This protein binds this small molecule.
Small molecule (SMILES): CC(C)C[C@H](NC(=O)[C@@H](CC(C)C)NC(=O)[C@H](CC(C)C)NC(=O)[C@@H](CCCCN)NC(=O)[C@H](CC(C)C)NC(=O)[C@@H](CC(C)C)NC(=O)[C@H](CCCCN)NC(=O)[C@@H](CC(C)C)NC(=O)[C@H](CC(C)C)NC(=O)[C@@H](CCCCN)NC(=O)[C@@H](N)CCCCN)C(N)=O

Binding-site contacts:
Ligand atom N contacts residue ZDC1 of chain 2.J at 3.2 Å.
Ligand atom CD2 contacts residue THR98 of chain 2.B at 4.2 Å.
Ligand atom O contacts residue THR98 of chain 2.B at 3.0 Å (h-bond).
Ligand atom CA contacts residue THR98 of chain 2.B at 3.7 Å.
Ligand atom CA contacts residue ZDC1 of chain 2.J at 2.4 Å.
Ligand atom O contacts residue ASP99 of chain 2.B at 3.2 Å.
Ligand atom N contacts residue ZDC1 of chain 2.J at 1.4 Å.
Ligand atom CB contacts residue ZDC1 of chain 2.J at 4.3 Å.
Ligand atom N contacts residue SER23 of chain 2.B at 4.5 Å.
Ligand atom CB contacts residue ZDC1 of chain 2.J at 3.7 Å.
Ligand atom CG contacts residue ZDC1 of chain 2.J at 4.0 Å.
Ligand atom C contacts residue ZDC1 of chain 2.J at 3.0 Å.
Ligand atom C contacts residue ASP99 of chain 2.B at 4.3 Å.
Ligand atom C contacts residue THR98 of chain 2.B at 3.7 Å.
Ligand atom CB contacts residue THR98 of chain 2.B at 4.1 Å.
Ligand atom CE contacts residue ASP99 of chain 2.B at 3.2 Å.
Ligand atom CA contacts residue SER23 of chain 2.B at 4.2 Å.
Ligand atom CE contacts residue ZDC1 of chain 2.J at 4.2 Å.
Ligand atom O contacts residue ASP99 of chain 2.B at 4.0 Å.
Ligand atom CG contacts residue ASP99 of chain 2.B at 4.1 Å.
Ligand atom CG contacts residue ZDC1 of chain 2.J at 3.6 Å.
Ligand atom CA contacts residue ZDC1 of chain 2.J at 4.4 Å.
Ligand atom CD contacts residue ASP99 of chain 2.B at 4.1 Å.
Ligand atom NZ contacts residue ZDC1 of chain 2.J at 4.4 Å.
Ligand atom O contacts residue ZDC1 of chain 2.J at 3.7 Å.
Ligand atom NZ contacts residue ASP99 of chain 2.B at 3.2 Å (salt-bridge).

Sequence of chain 2.B:
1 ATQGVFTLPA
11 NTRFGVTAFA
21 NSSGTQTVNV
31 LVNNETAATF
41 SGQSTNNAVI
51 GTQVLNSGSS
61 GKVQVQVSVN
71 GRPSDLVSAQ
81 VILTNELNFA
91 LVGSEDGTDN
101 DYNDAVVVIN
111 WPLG